A small-molecule ligand and the protein it binds are described below.
Small molecule (SMILES): Cc1cn([C@H]2C[C@H](O[P](=O)(O)OC[C@H]3O[C@@H](n4cnc5c(N)ncnc54)C[C@@H]3O[P](=O)(O)OC[C@H]3O[C@@H](n4ccc(N)nc4=O)C[C@@H]3O[P](=O)(O)OC[C@H]3O[C@@H](n4ccc(N)nc4=O)C[C@@H]3O)[C@@H](CO[P](=O)(O)O[C@H]3C[C@H](n4cc(C)c(=O)[nH]c4=O)O[C@@H]3CO[P](=O)(O)O[C@H]3C[C@H](n4cnc5c(N)ncnc54)O[C@@H]3CO)O2)c(=O)[nH]c1=O

Binding-site contacts:
Ligand atom C2' contacts residue TYR131 of chain 1.A at 3.5 Å (hydrophobic).
Ligand atom N1 contacts residue PRO108 of chain 1.B at 3.5 Å.
Ligand atom C6 contacts residue TYR31 of chain 1.B at 3.3 Å (hydrophobic).
Ligand atom O3' contacts residue HIS70 of chain 1.B at 3.1 Å (h-bond).
Ligand atom P contacts residue HIS70 of chain 1.B at 3.8 Å.
Ligand atom C4 contacts residue TYR31 of chain 1.B at 3.1 Å (hydrophobic).
Ligand atom C2' contacts residue TYR31 of chain 1.B at 3.5 Å (hydrophobic).
Ligand atom C4' contacts residue TYR31 of chain 1.B at 3.4 Å (hydrophobic).
Ligand atom O4' contacts residue ARG32 of chain 1.B at 3.2 Å.
Ligand atom O3' contacts residue HIS68 of chain 1.B at 3.6 Å (h-bond).
Ligand atom OP1 contacts residue HIS70 of chain 1.B at 3.3 Å (h-bond).
Ligand atom O4' contacts residue ARG32 of chain 1.B at 2.8 Å (salt-bridge).
Ligand atom O3' contacts residue ARG32 of chain 1.B at 3.8 Å.
Ligand atom C2 contacts residue TYR31 of chain 1.B at 3.8 Å (hydrophobic).
Ligand atom N6 contacts residue PRO108 of chain 1.B at 3.8 Å.
Ligand atom N3 contacts residue ARG32 of chain 1.B at 3.0 Å (salt-bridge).
Ligand atom C4' contacts residue ARG32 of chain 1.B at 3.7 Å.
Ligand atom N3 contacts residue TYR31 of chain 1.B at 3.5 Å.
Ligand atom N7 contacts residue TYR31 of chain 1.B at 3.2 Å (h-bond).
Ligand atom O2 contacts residue ARG32 of chain 1.B at 2.7 Å (salt-bridge).
Ligand atom C2 contacts residue ARG32 of chain 1.B at 3.6 Å.
Ligand atom C6 contacts residue TYR131 of chain 1.A at 3.7 Å (hydrophobic).
Ligand atom C2 contacts residue LYS106 of chain 1.B at 3.6 Å.
Ligand atom C5 contacts residue TYR31 of chain 1.B at 2.9 Å (hydrophobic).
Ligand atom C4' contacts residue ARG32 of chain 1.B at 3.6 Å.
Ligand atom O3' contacts residue TYR31 of chain 1.B at 3.4 Å (h-bond).
Ligand atom C2 contacts residue TYR131 of chain 1.A at 3.5 Å (hydrophobic).
Ligand atom OP1 contacts residue CA1 of chain 1.S at 2.4 Å.
Ligand atom C5' contacts residue ARG32 of chain 1.B at 3.5 Å.
Ligand atom C5' contacts residue ARG33 of chain 1.B at 3.8 Å.
Ligand atom O4' contacts residue TYR31 of chain 1.B at 3.6 Å.
Ligand atom C8 contacts residue TYR31 of chain 1.B at 3.5 Å (hydrophobic).
Ligand atom N1 contacts residue TYR131 of chain 1.A at 3.6 Å.
Ligand atom O2 contacts residue CYS28 of chain 1.B at 3.4 Å (h-bond).
Ligand atom C6 contacts residue PRO108 of chain 1.B at 3.7 Å (hydrophobic).
Ligand atom C1' contacts residue ARG32 of chain 1.B at 3.4 Å.
Ligand atom O2 contacts residue TYR131 of chain 1.A at 3.6 Å.
Ligand atom N9 contacts residue TYR31 of chain 1.B at 3.5 Å (h-bond).
Ligand atom N1 contacts residue TYR31 of chain 1.B at 3.8 Å.
Ligand atom C4' contacts residue HIS68 of chain 1.B at 3.7 Å.

Sequence of chain 1.B:
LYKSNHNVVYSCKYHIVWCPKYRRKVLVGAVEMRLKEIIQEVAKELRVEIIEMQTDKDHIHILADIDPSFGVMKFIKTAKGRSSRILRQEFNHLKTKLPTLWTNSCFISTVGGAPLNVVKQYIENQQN

Sequence of chain 1.A:
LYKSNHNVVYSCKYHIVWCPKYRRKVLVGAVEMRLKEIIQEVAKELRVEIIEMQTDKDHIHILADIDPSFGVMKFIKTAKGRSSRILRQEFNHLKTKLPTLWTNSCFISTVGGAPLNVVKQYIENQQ